Binding-site contacts:
Ligand atom C7 contacts residue LYS349 of chain 1.V at 4.2 Å.
Ligand atom O5 contacts residue GLU201 of chain 1.W at 3.2 Å (salt-bridge).
Ligand atom N2 contacts residue LYS349 of chain 1.V at 3.5 Å.
Ligand atom C2 contacts residue ASN394 of chain 1.V at 2.4 Å.
Ligand atom O7 contacts residue ILE395 of chain 1.V at 4.1 Å.
Ligand atom O5 contacts residue ASN394 of chain 1.V at 2.3 Å (h-bond).
Ligand atom O7 contacts residue THR396 of chain 1.V at 3.1 Å (h-bond).
Ligand atom C8 contacts residue ARG348 of chain 1.V at 3.3 Å.
Ligand atom O7 contacts residue LYS349 of chain 1.V at 3.7 Å.
Ligand atom C3 contacts residue ASN394 of chain 1.V at 3.8 Å.
Ligand atom C4 contacts residue ASN394 of chain 1.V at 4.1 Å.
Ligand atom C5 contacts residue ASN394 of chain 1.V at 3.6 Å.
Ligand atom C7 contacts residue ARG348 of chain 1.V at 4.1 Å.
Ligand atom C1 contacts residue GLU201 of chain 1.W at 3.5 Å.
Ligand atom O7 contacts residue ARG348 of chain 1.V at 4.5 Å.
Ligand atom C7 contacts residue ASN394 of chain 1.V at 3.8 Å.
Ligand atom O6 contacts residue GLU201 of chain 1.W at 4.3 Å.
Ligand atom N2 contacts residue ASN394 of chain 1.V at 3.0 Å (h-bond).
Ligand atom C8 contacts residue LYS349 of chain 1.V at 3.5 Å.
Ligand atom O7 contacts residue ASN394 of chain 1.V at 4.0 Å.
Ligand atom C8 contacts residue LYS347 of chain 1.V at 3.9 Å.
Ligand atom C8 contacts residue ILE395 of chain 1.V at 4.3 Å (hydrophobic).
Ligand atom C1 contacts residue ASN394 of chain 1.V at 1.4 Å.
Ligand atom C6 contacts residue GLU201 of chain 1.W at 4.3 Å.
Ligand atom C2 contacts residue LYS349 of chain 1.V at 4.0 Å.
Ligand atom C5 contacts residue GLU201 of chain 1.W at 3.9 Å.
Ligand atom C7 contacts residue THR396 of chain 1.V at 4.1 Å.

Sequence of chain 1.V:
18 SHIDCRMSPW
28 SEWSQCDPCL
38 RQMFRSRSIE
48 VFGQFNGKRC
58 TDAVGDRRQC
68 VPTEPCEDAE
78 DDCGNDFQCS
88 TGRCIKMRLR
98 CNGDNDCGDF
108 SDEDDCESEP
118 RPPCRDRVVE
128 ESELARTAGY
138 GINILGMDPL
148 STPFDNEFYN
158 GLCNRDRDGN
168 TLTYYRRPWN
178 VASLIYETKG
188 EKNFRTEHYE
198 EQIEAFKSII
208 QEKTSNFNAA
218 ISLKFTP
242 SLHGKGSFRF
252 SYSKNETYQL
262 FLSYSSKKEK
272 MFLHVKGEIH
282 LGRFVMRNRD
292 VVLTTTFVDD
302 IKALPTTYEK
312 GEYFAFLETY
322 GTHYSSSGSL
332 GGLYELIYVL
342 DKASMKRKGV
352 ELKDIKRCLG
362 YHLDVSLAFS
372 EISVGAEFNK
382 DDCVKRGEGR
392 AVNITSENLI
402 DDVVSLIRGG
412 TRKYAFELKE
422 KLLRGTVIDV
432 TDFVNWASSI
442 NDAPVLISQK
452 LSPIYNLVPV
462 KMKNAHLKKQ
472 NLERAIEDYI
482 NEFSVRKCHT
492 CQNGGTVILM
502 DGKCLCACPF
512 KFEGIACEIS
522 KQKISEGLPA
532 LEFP

A small-molecule ligand and the protein it binds are described below.
Small molecule (SMILES): CC(=O)N[C@H]1[C@H](O[C@H]2[C@H](O)[C@@H](NC(C)=O)CO[C@@H]2CO)O[C@H](CO)[C@@H](O)[C@@H]1O

Sequence of chain 1.W:
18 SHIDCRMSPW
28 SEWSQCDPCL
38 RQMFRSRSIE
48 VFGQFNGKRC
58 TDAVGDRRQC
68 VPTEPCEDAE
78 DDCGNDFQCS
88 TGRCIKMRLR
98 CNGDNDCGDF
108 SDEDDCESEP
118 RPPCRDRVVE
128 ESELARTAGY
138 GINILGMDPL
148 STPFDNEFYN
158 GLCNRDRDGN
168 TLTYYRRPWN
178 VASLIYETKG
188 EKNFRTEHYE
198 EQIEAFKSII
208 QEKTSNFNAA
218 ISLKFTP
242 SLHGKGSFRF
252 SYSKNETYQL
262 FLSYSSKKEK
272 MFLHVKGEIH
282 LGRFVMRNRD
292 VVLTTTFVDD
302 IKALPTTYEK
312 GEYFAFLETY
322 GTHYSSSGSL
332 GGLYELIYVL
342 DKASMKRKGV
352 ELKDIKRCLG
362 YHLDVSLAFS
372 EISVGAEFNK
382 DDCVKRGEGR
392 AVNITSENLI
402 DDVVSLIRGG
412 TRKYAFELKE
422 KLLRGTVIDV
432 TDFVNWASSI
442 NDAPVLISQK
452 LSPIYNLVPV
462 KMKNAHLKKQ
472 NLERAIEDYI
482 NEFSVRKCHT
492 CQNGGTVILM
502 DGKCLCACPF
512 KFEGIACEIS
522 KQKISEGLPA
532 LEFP